Binding-site contacts:
Ligand atom C16 contacts residue CXS1 of chain 1.LA at 3.9 Å.
Ligand atom C04 contacts residue ILE90 of chain 1.E at 3.6 Å (hydrophobic).
Ligand atom C08 contacts residue HIS141 of chain 1.E at 3.7 Å.
Ligand atom C14 contacts residue MET39 of chain 1.E at 3.6 Å (hydrophobic).
Ligand atom C14 contacts residue TYR67 of chain 1.E at 3.7 Å (hydrophobic).
Ligand atom C05 contacts residue ILE90 of chain 1.E at 3.9 Å (hydrophobic).
Ligand atom C15 contacts residue MET39 of chain 1.E at 3.8 Å (hydrophobic).
Ligand atom C07 contacts residue GLY116 of chain 1.E at 3.5 Å.
Ligand atom N10 contacts residue GLY65 of chain 1.E at 3.4 Å.
Ligand atom C01 contacts residue TRP142 of chain 1.E at 3.9 Å (hydrophobic).
Ligand atom C20 contacts residue ASP140 of chain 1.E at 3.8 Å.
Ligand atom C12 contacts residue HIS141 of chain 1.E at 3.6 Å.
Ligand atom C02 contacts residue SER118 of chain 1.E at 3.4 Å.
Ligand atom C07 contacts residue GLU89 of chain 1.E at 3.9 Å.
Ligand atom C01 contacts residue SER118 of chain 1.E at 3.2 Å.
Ligand atom N09 contacts residue GLU89 of chain 1.E at 3.4 Å (salt-bridge).
Ligand atom C02 contacts residue HIS141 of chain 1.E at 4.0 Å.
Ligand atom S03 contacts residue TRP142 of chain 1.E at 3.3 Å.
Ligand atom C04 contacts residue HIS141 of chain 1.E at 3.6 Å.
Ligand atom N10 contacts residue GLU89 of chain 1.E at 2.7 Å (salt-bridge).
Ligand atom C16 contacts residue TRP142 of chain 1.E at 3.9 Å (hydrophobic).
Ligand atom N06 contacts residue ALA117 of chain 1.E at 3.7 Å.
Ligand atom C19 contacts residue HIS141 of chain 1.E at 3.5 Å.
Ligand atom C20 contacts residue MET39 of chain 1.E at 3.8 Å (hydrophobic).
Ligand atom C12 contacts residue ILE90 of chain 1.E at 3.9 Å (hydrophobic).
Ligand atom N06 contacts residue HIS141 of chain 1.E at 3.9 Å.
Ligand atom N09 contacts residue ILE90 of chain 1.E at 3.1 Å (h-bond).
Ligand atom C18 contacts residue TRP142 of chain 1.E at 3.7 Å (hydrophobic).
Ligand atom C20 contacts residue HIS141 of chain 1.E at 3.7 Å.
Ligand atom C17 contacts residue TRP142 of chain 1.E at 3.7 Å (hydrophobic).
Ligand atom C11 contacts residue GLU89 of chain 1.E at 3.8 Å.
Ligand atom C07 contacts residue MET88 of chain 1.E at 3.7 Å (hydrophobic).
Ligand atom C19 contacts residue TRP142 of chain 1.E at 3.9 Å (hydrophobic).
Ligand atom C01 contacts residue GLN119 of chain 1.E at 3.5 Å.
Ligand atom C12 contacts residue TRP142 of chain 1.E at 3.7 Å (hydrophobic).
Ligand atom N06 contacts residue SER118 of chain 1.E at 3.0 Å (h-bond).
Ligand atom C08 contacts residue ILE90 of chain 1.E at 3.5 Å (hydrophobic).
Ligand atom N10 contacts residue ILE90 of chain 1.E at 3.8 Å.
Ligand atom S03 contacts residue ILE90 of chain 1.E at 3.9 Å.
Ligand atom N09 contacts residue GLY65 of chain 1.E at 3.5 Å.

A small-molecule ligand and the protein it binds are described below.
Small molecule (SMILES): Cc1nc(C)c(-c2cc([C@H](C)c3ccccc3)n[nH]2)s1

Sequence of chain 1.E:
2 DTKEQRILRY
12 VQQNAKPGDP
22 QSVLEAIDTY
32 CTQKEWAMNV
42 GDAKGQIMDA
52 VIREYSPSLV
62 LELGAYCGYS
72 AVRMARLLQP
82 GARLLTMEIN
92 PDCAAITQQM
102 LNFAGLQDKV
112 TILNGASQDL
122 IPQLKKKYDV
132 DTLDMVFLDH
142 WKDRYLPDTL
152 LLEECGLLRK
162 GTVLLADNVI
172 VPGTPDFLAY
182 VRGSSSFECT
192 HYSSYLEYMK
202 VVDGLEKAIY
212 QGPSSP